Binding-site contacts:
Ligand atom O contacts residue TRP147 of chain 1.C at 3.3 Å (h-bond).
Ligand atom ND2 contacts residue GLN97 of chain 1.C at 2.9 Å (h-bond).
Ligand atom CB contacts residue TYR156 of chain 1.C at 3.0 Å (hydrophobic).
Ligand atom O contacts residue TYR159 of chain 1.C at 2.6 Å (h-bond).
Ligand atom CA contacts residue TRP73 of chain 1.C at 3.4 Å (hydrophobic).
Ligand atom O contacts residue TYR159 of chain 1.C at 3.1 Å.
Ligand atom N contacts residue TYR7 of chain 1.C at 3.4 Å.
Ligand atom CE2 contacts residue HIS155 of chain 1.C at 3.2 Å.
Ligand atom O contacts residue LYS66 of chain 1.C at 3.0 Å (salt-bridge).
Ligand atom C contacts residue TYR159 of chain 1.C at 3.2 Å (hydrophobic).
Ligand atom N contacts residue TYR7 of chain 1.C at 2.9 Å (h-bond).
Ligand atom O contacts residue TRP147 of chain 1.C at 2.9 Å (h-bond).
Ligand atom CE contacts residue GLU163 of chain 1.C at 3.4 Å.
Ligand atom ND2 contacts residue GLN70 of chain 1.C at 3.4 Å (h-bond).
Ligand atom N contacts residue GLN70 of chain 1.C at 3.0 Å (h-bond).
Ligand atom CB contacts residue SER77 of chain 1.C at 3.3 Å.
Ligand atom CD contacts residue GLU163 of chain 1.C at 3.4 Å.
Ligand atom C contacts residue TYR84 of chain 1.C at 3.0 Å (hydrophobic).
Ligand atom N contacts residue TYR171 of chain 1.C at 2.8 Å (h-bond).
Ligand atom O contacts residue TRP73 of chain 1.C at 2.9 Å (h-bond).
Ligand atom O contacts residue ASN80 of chain 1.C at 2.7 Å (h-bond).
Ligand atom O contacts residue LYS146 of chain 1.C at 3.0 Å.
Ligand atom CA contacts residue TYR7 of chain 1.C at 3.3 Å (hydrophobic).
Ligand atom N contacts residue TYR156 of chain 1.C at 3.1 Å (h-bond).
Ligand atom OG1 contacts residue ASN80 of chain 1.C at 3.3 Å (h-bond).
Ligand atom CG contacts residue SER77 of chain 1.C at 3.4 Å.
Ligand atom N contacts residue TYR159 of chain 1.C at 3.3 Å (h-bond).
Ligand atom O contacts residue LYS146 of chain 1.C at 3.1 Å (salt-bridge).
Ligand atom CG contacts residue TRP167 of chain 1.C at 3.4 Å (hydrophobic).
Ligand atom CD contacts residue TRP167 of chain 1.C at 2.8 Å (hydrophobic).
Ligand atom O contacts residue TRP73 of chain 1.C at 3.2 Å (h-bond).
Ligand atom CG2 contacts residue TRP73 of chain 1.C at 3.3 Å (hydrophobic).
Ligand atom OD1 contacts residue GLN97 of chain 1.C at 3.2 Å (h-bond).
Ligand atom OD1 contacts residue GLN70 of chain 1.C at 3.2 Å (h-bond).
Ligand atom CA contacts residue TYR156 of chain 1.C at 3.4 Å (hydrophobic).
Ligand atom CB contacts residue TRP147 of chain 1.C at 3.4 Å (hydrophobic).
Ligand atom OG1 contacts residue LYS146 of chain 1.C at 3.2 Å (salt-bridge).
Ligand atom O contacts residue TYR84 of chain 1.C at 3.1 Å (h-bond).
Ligand atom CZ contacts residue HIS155 of chain 1.C at 3.2 Å.
Ligand atom N contacts residue SER77 of chain 1.C at 3.1 Å (h-bond).

Sequence of chain 1.C:
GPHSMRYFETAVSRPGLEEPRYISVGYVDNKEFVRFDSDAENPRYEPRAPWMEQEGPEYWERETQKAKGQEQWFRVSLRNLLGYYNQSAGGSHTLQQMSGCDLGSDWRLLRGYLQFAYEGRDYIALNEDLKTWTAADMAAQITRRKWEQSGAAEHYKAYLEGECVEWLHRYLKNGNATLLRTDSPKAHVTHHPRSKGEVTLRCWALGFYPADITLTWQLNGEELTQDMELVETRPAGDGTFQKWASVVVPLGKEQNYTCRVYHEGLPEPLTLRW

This protein binds this small molecule.
Small molecule (SMILES): CSCC[C@@H](C=O)NC(=O)[C@@H](NC(=O)[C@H](C)NC(=O)[C@H](Cc1ccccc1)NC(=O)[C@H](CC(N)=O)NC(=O)[C@H](CO)NC(=O)[C@@H]1CCCN1C(=O)CNC(=O)[C@@H](N)CCCCN)[C@@H](C)O